A small-molecule ligand and the protein it binds are described below.
Small molecule (SMILES): O=S(=O)(O)c1cccc2cccc(Nc3ccccc3)c12

Binding-site contacts:
Ligand atom C3 contacts residue VAL162 of chain 1.A at 4.0 Å (hydrophobic).
Ligand atom O2 contacts residue VAL77 of chain 1.A at 3.9 Å.
Ligand atom C2 contacts residue ILE60 of chain 1.A at 3.9 Å (hydrophobic).
Ligand atom C4 contacts residue ILE60 of chain 1.A at 3.6 Å (hydrophobic).
Ligand atom C6 contacts residue ILE43 of chain 1.A at 3.8 Å (hydrophobic).
Ligand atom O3 contacts residue VAL77 of chain 1.A at 3.8 Å.
Ligand atom C7 contacts residue LEU86 of chain 1.A at 3.7 Å (hydrophobic).
Ligand atom O2 contacts residue LEU84 of chain 1.A at 3.7 Å.
Ligand atom C2 contacts residue LEU84 of chain 1.A at 4.2 Å (hydrophobic).
Ligand atom O1 contacts residue LYS64 of chain 1.A at 4.0 Å.
Ligand atom C13 contacts residue LEU84 of chain 1.A at 3.9 Å (hydrophobic).
Ligand atom C9 contacts residue ILE60 of chain 1.A at 3.9 Å (hydrophobic).
Ligand atom C1 contacts residue ILE60 of chain 1.A at 4.2 Å (hydrophobic).
Ligand atom C1 contacts residue LEU84 of chain 1.A at 3.7 Å (hydrophobic).
Ligand atom C4 contacts residue 2AN1 of chain 1.C at 3.7 Å.
Ligand atom O2 contacts residue HIS79 of chain 1.A at 2.9 Å (h-bond).
Ligand atom O3 contacts residue LYS64 of chain 1.A at 2.6 Å (salt-bridge).
Ligand atom C12 contacts residue LEU84 of chain 1.A at 3.6 Å (hydrophobic).
Ligand atom C12 contacts residue HIS79 of chain 1.A at 3.9 Å.
Ligand atom S contacts residue LYS64 of chain 1.A at 4.0 Å.
Ligand atom C8 contacts residue ILE60 of chain 1.A at 4.0 Å (hydrophobic).
Ligand atom C5 contacts residue ILE60 of chain 1.A at 3.8 Å (hydrophobic).
Ligand atom C7 contacts residue ILE60 of chain 1.A at 4.2 Å (hydrophobic).
Ligand atom C9 contacts residue LEU84 of chain 1.A at 3.8 Å (hydrophobic).
Ligand atom C11 contacts residue HIS79 of chain 1.A at 4.1 Å.
Ligand atom C11 contacts residue LEU84 of chain 1.A at 4.2 Å (hydrophobic).
Ligand atom C14 contacts residue HIS79 of chain 1.A at 4.1 Å.
Ligand atom C12 contacts residue LEU45 of chain 1.A at 3.6 Å (hydrophobic).
Ligand atom C6 contacts residue 2AN1 of chain 1.C at 3.8 Å.
Ligand atom C10 contacts residue ILE60 of chain 1.A at 4.0 Å (hydrophobic).
Ligand atom C13 contacts residue HIS79 of chain 1.A at 3.8 Å.
Ligand atom C7 contacts residue 2AN1 of chain 1.C at 3.6 Å.
Ligand atom C3 contacts residue ILE60 of chain 1.A at 3.6 Å (hydrophobic).
Ligand atom C8 contacts residue LEU86 of chain 1.A at 4.2 Å (hydrophobic).
Ligand atom C10 contacts residue LEU84 of chain 1.A at 3.5 Å (hydrophobic).
Ligand atom C5 contacts residue LEU84 of chain 1.A at 3.9 Å (hydrophobic).
Ligand atom C13 contacts residue LEU45 of chain 1.A at 3.7 Å (hydrophobic).
Ligand atom N contacts residue LEU84 of chain 1.A at 4.2 Å.
Ligand atom C8 contacts residue LYS64 of chain 1.A at 4.2 Å.
Ligand atom C8 contacts residue VAL77 of chain 1.A at 4.1 Å (hydrophobic).

Sequence of chain 1.A:
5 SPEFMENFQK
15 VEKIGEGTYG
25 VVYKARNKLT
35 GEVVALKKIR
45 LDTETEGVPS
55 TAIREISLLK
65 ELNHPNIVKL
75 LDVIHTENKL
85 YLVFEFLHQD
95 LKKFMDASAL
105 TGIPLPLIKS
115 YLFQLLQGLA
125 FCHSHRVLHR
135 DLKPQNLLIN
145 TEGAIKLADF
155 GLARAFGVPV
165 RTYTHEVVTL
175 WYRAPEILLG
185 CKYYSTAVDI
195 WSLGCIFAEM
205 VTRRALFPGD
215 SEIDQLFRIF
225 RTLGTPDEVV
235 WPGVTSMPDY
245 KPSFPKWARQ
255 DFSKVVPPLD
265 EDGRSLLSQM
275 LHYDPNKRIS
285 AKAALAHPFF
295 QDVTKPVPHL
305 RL